Sequence of chain 1.D:
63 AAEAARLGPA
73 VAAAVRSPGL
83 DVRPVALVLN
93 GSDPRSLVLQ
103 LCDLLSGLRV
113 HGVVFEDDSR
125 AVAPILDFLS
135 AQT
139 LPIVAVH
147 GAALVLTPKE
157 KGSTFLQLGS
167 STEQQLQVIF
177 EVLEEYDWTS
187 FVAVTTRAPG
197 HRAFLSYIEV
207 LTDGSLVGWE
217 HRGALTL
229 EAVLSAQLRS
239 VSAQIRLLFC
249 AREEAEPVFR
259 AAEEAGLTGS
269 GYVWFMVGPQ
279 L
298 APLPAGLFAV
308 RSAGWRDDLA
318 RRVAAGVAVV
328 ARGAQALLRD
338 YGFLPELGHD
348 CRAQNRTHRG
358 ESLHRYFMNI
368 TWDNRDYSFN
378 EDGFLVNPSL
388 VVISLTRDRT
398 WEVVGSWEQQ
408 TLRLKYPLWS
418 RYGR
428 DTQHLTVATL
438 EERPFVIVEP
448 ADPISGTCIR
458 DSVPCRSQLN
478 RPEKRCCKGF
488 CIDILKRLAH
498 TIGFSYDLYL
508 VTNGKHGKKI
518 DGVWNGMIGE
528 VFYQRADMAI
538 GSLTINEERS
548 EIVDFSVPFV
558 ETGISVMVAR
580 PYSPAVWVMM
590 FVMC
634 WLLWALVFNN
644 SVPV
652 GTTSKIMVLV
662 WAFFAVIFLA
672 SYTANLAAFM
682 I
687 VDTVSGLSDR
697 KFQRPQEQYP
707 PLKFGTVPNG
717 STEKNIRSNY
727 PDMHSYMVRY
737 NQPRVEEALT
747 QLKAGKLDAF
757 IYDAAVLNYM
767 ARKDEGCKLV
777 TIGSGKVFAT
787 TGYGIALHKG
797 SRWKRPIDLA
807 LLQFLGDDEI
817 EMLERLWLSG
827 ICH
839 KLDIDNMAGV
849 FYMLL

This small molecule binds to this protein.
Small molecule (SMILES): CC(=O)N[C@H]1[C@H](O[C@H]2[C@H](O)[C@@H](NC(C)=O)CO[C@@H]2CO)O[C@H](CO)[C@@H](O)[C@@H]1O

Binding-site contacts:
Ligand atom C8 contacts residue ASN715 of chain 1.D at 4.4 Å.
Ligand atom C5 contacts residue ASN715 of chain 1.D at 3.6 Å.
Ligand atom C3 contacts residue ASN715 of chain 1.D at 3.8 Å.
Ligand atom N2 contacts residue ASN715 of chain 1.D at 2.9 Å (h-bond).
Ligand atom O5 contacts residue ASN715 of chain 1.D at 2.3 Å (h-bond).
Ligand atom O7 contacts residue LYS512 of chain 1.D at 3.8 Å.
Ligand atom C5 contacts residue LYS515 of chain 1.D at 4.4 Å.
Ligand atom C1 contacts residue LYS515 of chain 1.D at 4.2 Å.
Ligand atom C4 contacts residue ASN715 of chain 1.D at 4.2 Å.
Ligand atom C8 contacts residue GLN738 of chain 1.D at 3.9 Å.
Ligand atom C8 contacts residue LYS512 of chain 1.D at 4.5 Å.
Ligand atom O5 contacts residue LYS515 of chain 1.D at 3.6 Å (salt-bridge).
Ligand atom O6 contacts residue LYS515 of chain 1.D at 4.3 Å.
Ligand atom C2 contacts residue ASN715 of chain 1.D at 2.4 Å.
Ligand atom C7 contacts residue ASN715 of chain 1.D at 3.2 Å.
Ligand atom C1 contacts residue ASN715 of chain 1.D at 1.4 Å.
Ligand atom O7 contacts residue ASN715 of chain 1.D at 3.0 Å (h-bond).
Ligand atom C6 contacts residue LYS515 of chain 1.D at 4.3 Å.